Sequence of chain 1.A:
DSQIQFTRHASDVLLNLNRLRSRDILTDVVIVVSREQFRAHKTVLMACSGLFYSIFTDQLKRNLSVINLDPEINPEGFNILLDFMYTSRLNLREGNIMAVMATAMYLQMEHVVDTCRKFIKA

Sequence of chain 1.B:
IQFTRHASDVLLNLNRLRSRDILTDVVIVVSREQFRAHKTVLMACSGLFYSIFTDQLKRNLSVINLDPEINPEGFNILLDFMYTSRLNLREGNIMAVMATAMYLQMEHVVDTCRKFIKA

The small molecule below binds the protein below.
Small molecule (SMILES): Cc1cc(C)n(-c2ncc(Cl)c(Nc3ccc(Cl)cc3)n2)n1

Binding-site contacts:
Ligand atom C12 contacts residue TYR55 of chain 1.B at 3.6 Å (hydrophobic).
Ligand atom C15 contacts residue GLY52 of chain 1.B at 3.4 Å.
Ligand atom CL6 contacts residue GLN110 of chain 1.B at 3.3 Å.
Ligand atom N1 contacts residue ASN18 of chain 1.A at 3.7 Å.
Ligand atom C7 contacts residue ARG21 of chain 1.A at 3.5 Å.
Ligand atom C21 contacts residue GLY52 of chain 1.B at 3.6 Å.
Ligand atom C13 contacts residue MET48 of chain 1.B at 3.3 Å (hydrophobic).
Ligand atom C20 contacts residue SER51 of chain 1.B at 3.6 Å.
Ligand atom C5 contacts residue MET48 of chain 1.B at 3.6 Å (hydrophobic).
Ligand atom C19 contacts residue MET48 of chain 1.B at 3.5 Å (hydrophobic).
Ligand atom C20 contacts residue GLY52 of chain 1.B at 3.4 Å.
Ligand atom CL4 contacts residue LEU22 of chain 1.A at 3.4 Å.
Ligand atom N8 contacts residue ARG21 of chain 1.A at 3.5 Å.
Ligand atom C19 contacts residue ALA49 of chain 1.B at 3.9 Å (hydrophobic).
Ligand atom N8 contacts residue ASN18 of chain 1.A at 3.5 Å (h-bond).
Ligand atom CL4 contacts residue ASN18 of chain 1.A at 3.9 Å.
Ligand atom N1 contacts residue ARG21 of chain 1.A at 3.6 Å (salt-bridge).
Ligand atom CL4 contacts residue MET48 of chain 1.B at 3.1 Å.
Ligand atom C19 contacts residue CYS50 of chain 1.B at 3.8 Å (hydrophobic).
Ligand atom C9 contacts residue MET48 of chain 1.B at 3.8 Å (hydrophobic).
Ligand atom C9 contacts residue ASN18 of chain 1.A at 3.5 Å.
Ligand atom CL4 contacts residue TYR55 of chain 1.B at 3.5 Å.
Ligand atom C9 contacts residue TYR55 of chain 1.B at 3.3 Å (hydrophobic).
Ligand atom N11 contacts residue MET48 of chain 1.B at 2.5 Å (h-bond).
Ligand atom N11 contacts residue TYR55 of chain 1.B at 3.5 Å.
Ligand atom N4 contacts residue ARG21 of chain 1.A at 3.4 Å.
Ligand atom C12 contacts residue ASN18 of chain 1.A at 3.3 Å.
Ligand atom CL4 contacts residue ALA49 of chain 1.B at 3.3 Å.
Ligand atom C6 contacts residue ARG21 of chain 1.A at 3.5 Å.
Ligand atom CL6 contacts residue GLY52 of chain 1.B at 3.5 Å.
Ligand atom C2 contacts residue ASN18 of chain 1.A at 3.3 Å.
Ligand atom N3 contacts residue ASN18 of chain 1.A at 3.5 Å (h-bond).
Ligand atom N11 contacts residue ALA49 of chain 1.B at 3.9 Å.
Ligand atom C5 contacts residue TYR55 of chain 1.B at 3.5 Å (hydrophobic).
Ligand atom C22 contacts residue ARG21 of chain 1.A at 3.6 Å.
Ligand atom N11 contacts residue ASN18 of chain 1.A at 3.8 Å.
Ligand atom C5 contacts residue ASN18 of chain 1.A at 3.6 Å.
Ligand atom C10 contacts residue ARG21 of chain 1.A at 3.4 Å.
Ligand atom C19 contacts residue SER51 of chain 1.B at 3.7 Å.
Ligand atom C12 contacts residue ARG21 of chain 1.A at 3.8 Å.